This small molecule binds to this protein.
Small molecule (SMILES): CC(=O)N[C@H]1[C@H](O[C@H]2[C@H](O)[C@@H](NC(C)=O)CO[C@@H]2CO[C@@H]2O[C@@H](C)[C@@H](O)[C@@H](O)[C@@H]2O)O[C@H](CO)[C@@H](O[C@@H]2O[C@H](CO[C@H]3O[C@H](CO)[C@@H](O)[C@H](O)[C@@H]3O)[C@@H](O)[C@H](O)[C@@H]2O)[C@@H]1O

Sequence of chain 1.B:
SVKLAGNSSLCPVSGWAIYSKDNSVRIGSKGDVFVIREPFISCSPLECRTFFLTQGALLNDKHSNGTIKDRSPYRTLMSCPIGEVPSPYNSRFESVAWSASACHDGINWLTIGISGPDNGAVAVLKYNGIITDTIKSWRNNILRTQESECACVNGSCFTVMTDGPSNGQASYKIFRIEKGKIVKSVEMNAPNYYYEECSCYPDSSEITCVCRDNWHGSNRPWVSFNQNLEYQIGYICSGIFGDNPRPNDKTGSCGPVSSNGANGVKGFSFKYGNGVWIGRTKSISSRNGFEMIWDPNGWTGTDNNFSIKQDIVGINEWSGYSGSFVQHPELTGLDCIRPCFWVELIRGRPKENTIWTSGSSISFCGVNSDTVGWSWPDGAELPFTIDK

Binding-site contacts:
Ligand atom O7 contacts residue ILE355 of chain 1.A at 4.3 Å.
Ligand atom C4 contacts residue GLU381 of chain 1.B at 4.1 Å.
Ligand atom C5 contacts residue ASN65 of chain 1.A at 4.5 Å.
Ligand atom C8 contacts residue ILE355 of chain 1.A at 4.0 Å (hydrophobic).
Ligand atom C1 contacts residue ASN65 of chain 1.A at 1.4 Å.
Ligand atom C7 contacts residue ILE355 of chain 1.A at 4.3 Å (hydrophobic).
Ligand atom C4 contacts residue ASN65 of chain 1.A at 4.0 Å.
Ligand atom O7 contacts residue ASN65 of chain 1.A at 3.4 Å (h-bond).
Ligand atom C2 contacts residue ASN65 of chain 1.A at 2.5 Å.
Ligand atom C6 contacts residue ASN65 of chain 1.A at 4.3 Å.
Ligand atom N2 contacts residue ILE355 of chain 1.A at 4.3 Å.
Ligand atom C3 contacts residue ASN65 of chain 1.A at 3.8 Å.
Ligand atom O5 contacts residue ASN65 of chain 1.A at 2.2 Å (h-bond).
Ligand atom C7 contacts residue ASN65 of chain 1.A at 3.5 Å.
Ligand atom C5 contacts residue ASN65 of chain 1.A at 3.5 Å.
Ligand atom N2 contacts residue ASN65 of chain 1.A at 3.1 Å (h-bond).
Ligand atom C8 contacts residue ILE386 of chain 1.A at 4.0 Å (hydrophobic).

Sequence of chain 1.A:
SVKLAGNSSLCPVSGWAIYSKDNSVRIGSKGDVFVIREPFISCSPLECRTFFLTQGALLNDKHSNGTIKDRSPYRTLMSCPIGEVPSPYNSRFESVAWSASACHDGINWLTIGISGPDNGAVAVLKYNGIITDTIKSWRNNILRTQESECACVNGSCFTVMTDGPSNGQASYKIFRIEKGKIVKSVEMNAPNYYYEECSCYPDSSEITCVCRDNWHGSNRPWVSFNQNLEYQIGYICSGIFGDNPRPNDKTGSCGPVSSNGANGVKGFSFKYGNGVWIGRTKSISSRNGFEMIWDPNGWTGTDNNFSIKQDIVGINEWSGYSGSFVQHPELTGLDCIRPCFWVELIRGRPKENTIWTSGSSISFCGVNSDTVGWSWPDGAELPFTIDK